Binding-site contacts:
Ligand atom C8 contacts residue HIS306 of chain 1.A at 3.5 Å.
Ligand atom C5 contacts residue ASN199 of chain 1.A at 3.6 Å.
Ligand atom C4 contacts residue ASN199 of chain 1.A at 4.2 Å.
Ligand atom O3 contacts residue HIS306 of chain 1.A at 3.4 Å.
Ligand atom C8 contacts residue ASN199 of chain 1.A at 4.5 Å.
Ligand atom C7 contacts residue ASN199 of chain 1.A at 3.3 Å.
Ligand atom O2 contacts residue HIS306 of chain 1.A at 4.5 Å.
Ligand atom O7 contacts residue ASN199 of chain 1.A at 3.2 Å (h-bond).
Ligand atom C1 contacts residue ASN199 of chain 1.A at 1.4 Å.
Ligand atom C3 contacts residue ASN199 of chain 1.A at 3.8 Å.
Ligand atom C2 contacts residue ASN199 of chain 1.A at 2.4 Å.
Ligand atom O5 contacts residue THR200 of chain 1.A at 4.5 Å.
Ligand atom O5 contacts residue ASN199 of chain 1.A at 2.3 Å (h-bond).
Ligand atom N2 contacts residue ASN199 of chain 1.A at 2.9 Å (h-bond).

Sequence of chain 1.A:
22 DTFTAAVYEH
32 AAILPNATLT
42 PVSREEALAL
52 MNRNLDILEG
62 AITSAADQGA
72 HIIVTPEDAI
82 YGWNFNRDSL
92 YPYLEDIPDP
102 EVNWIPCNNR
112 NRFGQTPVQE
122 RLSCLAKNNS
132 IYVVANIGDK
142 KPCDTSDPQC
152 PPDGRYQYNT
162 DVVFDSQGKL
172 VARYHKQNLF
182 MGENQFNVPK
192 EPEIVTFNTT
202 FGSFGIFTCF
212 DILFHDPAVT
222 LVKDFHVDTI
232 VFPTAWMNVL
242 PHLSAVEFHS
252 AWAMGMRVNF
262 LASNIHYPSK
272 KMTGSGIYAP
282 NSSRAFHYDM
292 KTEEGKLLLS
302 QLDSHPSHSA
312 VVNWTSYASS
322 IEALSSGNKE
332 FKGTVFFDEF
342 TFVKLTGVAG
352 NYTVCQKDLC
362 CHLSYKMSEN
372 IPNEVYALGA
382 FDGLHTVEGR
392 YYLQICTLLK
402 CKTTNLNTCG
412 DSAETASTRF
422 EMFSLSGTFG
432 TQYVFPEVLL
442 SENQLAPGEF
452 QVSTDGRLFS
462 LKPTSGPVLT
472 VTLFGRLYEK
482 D

This protein binds this small molecule.
Small molecule (SMILES): CC(=O)N[C@H]1[C@H](O[C@H]2[C@H](O)[C@@H](NC(C)=O)CO[C@@H]2CO)O[C@H](CO)[C@@H](O[C@@H]2O[C@H](CO[C@@H]3O[C@H](CO)[C@@H](O)[C@H](O[C@@H]4O[C@H](CO)[C@@H](O)[C@H](O)[C@@H]4O)[C@@H]3O)[C@@H](O)[C@H](O[C@@H]3O[C@H](CO)[C@@H](O)[C@H](O)[C@@H]3O)[C@@H]2O)[C@@H]1O